Binding-site contacts:
Ligand atom O6 contacts residue TRP47 of chain 1.D at 3.5 Å.
Ligand atom C8 contacts residue SER96 of chain 1.C at 3.2 Å.
Ligand atom O6 contacts residue GLU50 of chain 1.D at 2.9 Å (salt-bridge).
Ligand atom C4 contacts residue ARG104 of chain 1.D at 3.7 Å.
Ligand atom C6 contacts residue TYR61 of chain 1.D at 3.8 Å (hydrophobic).
Ligand atom O5 contacts residue THR2 of chain 1.F at 2.4 Å (h-bond).
Ligand atom C8 contacts residue HIS31 of chain 1.C at 3.6 Å.
Ligand atom N2 contacts residue THR2 of chain 1.F at 2.9 Å (h-bond).
Ligand atom C3 contacts residue THR2 of chain 1.F at 2.9 Å.
Ligand atom C4 contacts residue THR2 of chain 1.F at 3.5 Å.
Ligand atom C8 contacts residue THR97 of chain 1.C at 3.6 Å.
Ligand atom C3 contacts residue ARG104 of chain 1.D at 3.7 Å.
Ligand atom C4 contacts residue GLU50 of chain 1.D at 3.4 Å.
Ligand atom C3 contacts residue SER96 of chain 1.C at 3.2 Å.
Ligand atom C7 contacts residue THR97 of chain 1.C at 3.9 Å.
Ligand atom N2 contacts residue SER96 of chain 1.C at 2.8 Å (h-bond).
Ligand atom O7 contacts residue TRP33 of chain 1.D at 3.6 Å.
Ligand atom O3 contacts residue SER96 of chain 1.C at 2.5 Å (h-bond).
Ligand atom O4 contacts residue GLU50 of chain 1.D at 2.5 Å (salt-bridge).
Ligand atom C3 contacts residue HIS98 of chain 1.C at 3.5 Å.
Ligand atom C1 contacts residue THR2 of chain 1.F at 1.4 Å.
Ligand atom N2 contacts residue THR97 of chain 1.C at 3.1 Å (h-bond).
Ligand atom O4 contacts residue ARG104 of chain 1.D at 3.1 Å (salt-bridge).
Ligand atom C1 contacts residue ARG52 of chain 1.D at 3.6 Å.
Ligand atom C6 contacts residue GLU50 of chain 1.D at 3.2 Å.
Ligand atom O4 contacts residue ARG52 of chain 1.D at 3.2 Å (salt-bridge).
Ligand atom O6 contacts residue TYR61 of chain 1.D at 3.5 Å.
Ligand atom C5 contacts residue ARG52 of chain 1.D at 3.9 Å.
Ligand atom C2 contacts residue ARG52 of chain 1.D at 3.8 Å.
Ligand atom C2 contacts residue THR2 of chain 1.F at 2.5 Å.
Ligand atom C8 contacts residue TYR37 of chain 1.C at 3.2 Å (hydrophobic).
Ligand atom O7 contacts residue PRO4 of chain 1.F at 3.5 Å.
Ligand atom O3 contacts residue HIS98 of chain 1.C at 3.5 Å (h-bond).
Ligand atom O3 contacts residue ARG104 of chain 1.D at 2.7 Å (salt-bridge).
Ligand atom C1 contacts residue LYS3 of chain 1.F at 3.4 Å.
Ligand atom C7 contacts residue SER96 of chain 1.C at 3.1 Å.
Ligand atom C2 contacts residue SER96 of chain 1.C at 3.6 Å.
Ligand atom O5 contacts residue LYS3 of chain 1.F at 3.6 Å.
Ligand atom C5 contacts residue THR2 of chain 1.F at 2.8 Å.
Ligand atom O5 contacts residue ARG52 of chain 1.D at 3.0 Å (salt-bridge).

Sequence of chain 1.F:
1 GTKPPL

Sequence of chain 1.C:
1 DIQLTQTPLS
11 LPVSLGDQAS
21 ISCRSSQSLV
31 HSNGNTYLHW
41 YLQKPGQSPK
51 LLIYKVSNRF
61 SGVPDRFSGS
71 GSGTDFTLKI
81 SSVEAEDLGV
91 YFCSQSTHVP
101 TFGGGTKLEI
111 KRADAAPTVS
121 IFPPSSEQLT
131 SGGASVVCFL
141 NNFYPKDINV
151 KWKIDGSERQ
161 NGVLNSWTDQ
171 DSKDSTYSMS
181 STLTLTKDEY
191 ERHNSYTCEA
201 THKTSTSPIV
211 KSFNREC

Sequence of chain 1.D:
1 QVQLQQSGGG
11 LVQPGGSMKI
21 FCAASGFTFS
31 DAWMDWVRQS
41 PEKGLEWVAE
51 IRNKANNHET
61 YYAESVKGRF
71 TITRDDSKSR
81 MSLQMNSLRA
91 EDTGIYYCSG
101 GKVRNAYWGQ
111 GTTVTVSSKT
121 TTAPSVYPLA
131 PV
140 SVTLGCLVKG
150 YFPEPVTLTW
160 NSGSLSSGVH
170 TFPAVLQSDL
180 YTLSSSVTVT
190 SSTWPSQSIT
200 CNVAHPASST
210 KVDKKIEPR

A small-molecule ligand and the protein it binds are described below.
Small molecule (SMILES): CC(=O)N[C@@H]1[C@@H](O)[C@@H](O)[C@@H](CO)O[C@@H]1O